Sequence of chain 1.B:
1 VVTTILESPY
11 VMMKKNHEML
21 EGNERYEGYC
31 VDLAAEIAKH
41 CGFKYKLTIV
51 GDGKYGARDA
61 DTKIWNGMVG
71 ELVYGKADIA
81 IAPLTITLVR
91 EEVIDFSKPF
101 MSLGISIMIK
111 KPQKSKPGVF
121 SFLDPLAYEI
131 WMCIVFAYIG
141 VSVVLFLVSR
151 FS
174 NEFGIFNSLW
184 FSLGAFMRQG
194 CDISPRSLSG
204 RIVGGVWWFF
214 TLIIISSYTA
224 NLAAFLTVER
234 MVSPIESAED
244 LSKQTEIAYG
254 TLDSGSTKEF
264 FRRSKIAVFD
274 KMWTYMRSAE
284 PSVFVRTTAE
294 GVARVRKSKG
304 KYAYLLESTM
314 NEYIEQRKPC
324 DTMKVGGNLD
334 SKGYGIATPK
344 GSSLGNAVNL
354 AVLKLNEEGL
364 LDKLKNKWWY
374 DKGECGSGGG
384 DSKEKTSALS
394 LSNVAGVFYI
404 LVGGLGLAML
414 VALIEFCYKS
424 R

Binding-site contacts:
Ligand atom CAV contacts residue TYR55 of chain 1.B at 3.6 Å (hydrophobic).
Ligand atom CAW contacts residue TYR55 of chain 1.B at 3.7 Å (hydrophobic).
Ligand atom FAF contacts residue TYR337 of chain 1.B at 2.7 Å.
Ligand atom NAP contacts residue TYR55 of chain 1.B at 3.8 Å.
Ligand atom OAB contacts residue ARG90 of chain 1.B at 2.6 Å (salt-bridge).
Ligand atom OAE contacts residue SER259 of chain 1.B at 3.4 Å.
Ligand atom NAP contacts residue THR85 of chain 1.B at 3.7 Å.
Ligand atom FAH contacts residue GLU7 of chain 1.B at 3.4 Å.
Ligand atom CAT contacts residue ARG90 of chain 1.B at 3.4 Å.
Ligand atom NAP contacts residue PRO83 of chain 1.B at 3.4 Å (h-bond).
Ligand atom CAJ contacts residue TYR55 of chain 1.B at 4.0 Å (hydrophobic).
Ligand atom CAU contacts residue TYR55 of chain 1.B at 3.6 Å (hydrophobic).
Ligand atom OAE contacts residue GLU310 of chain 1.B at 3.9 Å.
Ligand atom CAT contacts residue TYR55 of chain 1.B at 3.6 Å (hydrophobic).
Ligand atom FAG contacts residue MET313 of chain 1.B at 3.5 Å.
Ligand atom OAQ contacts residue MET313 of chain 1.B at 3.3 Å.
Ligand atom CAL contacts residue GLU7 of chain 1.B at 3.9 Å.
Ligand atom CAT contacts residue THR85 of chain 1.B at 3.8 Å.
Ligand atom OAA contacts residue THR85 of chain 1.B at 3.1 Å (h-bond).
Ligand atom CAU contacts residue ARG90 of chain 1.B at 3.5 Å.
Ligand atom CAJ contacts residue TYR337 of chain 1.B at 3.8 Å (hydrophobic).
Ligand atom CAZ contacts residue TYR337 of chain 1.B at 3.9 Å (hydrophobic).
Ligand atom CAM contacts residue GLU310 of chain 1.B at 3.8 Å.
Ligand atom OAA contacts residue ARG90 of chain 1.B at 2.5 Å (salt-bridge).
Ligand atom OAA contacts residue PRO83 of chain 1.B at 4.0 Å.
Ligand atom OAB contacts residue TYR55 of chain 1.B at 4.2 Å.
Ligand atom FAF contacts residue THR312 of chain 1.B at 4.2 Å.
Ligand atom FAH contacts residue TYR55 of chain 1.B at 3.9 Å.
Ligand atom CAS contacts residue TYR337 of chain 1.B at 4.1 Å (hydrophobic).
Ligand atom OAC contacts residue GLY258 of chain 1.B at 3.4 Å.
Ligand atom CAN contacts residue GLU7 of chain 1.B at 3.8 Å.
Ligand atom OAC contacts residue SER259 of chain 1.B at 3.1 Å (h-bond).
Ligand atom PBA contacts residue SER259 of chain 1.B at 3.7 Å.
Ligand atom FAH contacts residue MET313 of chain 1.B at 4.1 Å.
Ligand atom OAD contacts residue SER259 of chain 1.B at 3.3 Å.
Ligand atom OAA contacts residue LEU84 of chain 1.B at 3.9 Å.
Ligand atom CAT contacts residue PRO83 of chain 1.B at 4.2 Å (hydrophobic).
Ligand atom CAK contacts residue MET313 of chain 1.B at 4.2 Å (hydrophobic).
Ligand atom NAY contacts residue TYR55 of chain 1.B at 3.7 Å.
Ligand atom OAA contacts residue TYR55 of chain 1.B at 4.0 Å.

A protein and the small-molecule ligand that binds it are described below.
Small molecule (SMILES): O=c1[nH]c2cc(C(F)(F)F)c(N3CCOCC3)cc2n(CP(=O)(O)O)c1=O